Binding-site contacts:
Ligand atom C16 contacts residue ALA217 of chain 1.A at 3.7 Å (hydrophobic).
Ligand atom C9 contacts residue ARG47 of chain 1.A at 3.6 Å.
Ligand atom O9 contacts residue PHE182 of chain 1.A at 2.9 Å (h-bond).
Ligand atom C15 contacts residue TYR46 of chain 1.A at 3.5 Å (hydrophobic).
Ligand atom C12 contacts residue PHE182 of chain 1.A at 3.5 Å (hydrophobic).
Ligand atom O6 contacts residue SER216 of chain 1.A at 2.7 Å (h-bond).
Ligand atom C29 contacts residue GLN262 of chain 1.A at 3.4 Å.
Ligand atom O7 contacts residue GLY220 of chain 1.A at 2.9 Å (h-bond).
Ligand atom O6 contacts residue ASP181 of chain 1.A at 3.6 Å (salt-bridge).
Ligand atom F1 contacts residue ARG47 of chain 1.A at 3.5 Å.
Ligand atom N4 contacts residue ARG221 of chain 1.A at 3.1 Å (salt-bridge).
Ligand atom C2 contacts residue ASP181 of chain 1.A at 3.2 Å.
Ligand atom O7 contacts residue CYS215 of chain 1.A at 3.5 Å (h-bond).
Ligand atom C11 contacts residue PHE182 of chain 1.A at 3.6 Å (hydrophobic).
Ligand atom C17 contacts residue ASP48 of chain 1.A at 3.4 Å.
Ligand atom C3 contacts residue ASP181 of chain 1.A at 3.2 Å.
Ligand atom C30 contacts residue ASP48 of chain 1.A at 3.5 Å.
Ligand atom C20 contacts residue GLN262 of chain 1.A at 3.7 Å.
Ligand atom C9 contacts residue ASP48 of chain 1.A at 3.5 Å.
Ligand atom O6 contacts residue ALA217 of chain 1.A at 2.9 Å (h-bond).
Ligand atom N11 contacts residue ASP48 of chain 1.A at 2.8 Å (salt-bridge).
Ligand atom O9 contacts residue ARG221 of chain 1.A at 3.6 Å.
Ligand atom N4 contacts residue GLY220 of chain 1.A at 3.6 Å.
Ligand atom C2 contacts residue PHE182 of chain 1.A at 3.6 Å (hydrophobic).
Ligand atom O7 contacts residue ILE219 of chain 1.A at 3.2 Å.
Ligand atom N45 contacts residue ASP48 of chain 1.A at 2.8 Å (salt-bridge).
Ligand atom N4 contacts residue ASP181 of chain 1.A at 3.3 Å (salt-bridge).
Ligand atom C11 contacts residue ALA217 of chain 1.A at 3.6 Å (hydrophobic).
Ligand atom O7 contacts residue ALA217 of chain 1.A at 3.1 Å.
Ligand atom C3 contacts residue GLY220 of chain 1.A at 3.6 Å.
Ligand atom O6 contacts residue ARG221 of chain 1.A at 3.1 Å (salt-bridge).
Ligand atom C1 contacts residue ASP181 of chain 1.A at 2.9 Å.
Ligand atom S5 contacts residue CYS215 of chain 1.A at 3.5 Å (h-bond).
Ligand atom C21 contacts residue ASP48 of chain 1.A at 3.5 Å.
Ligand atom C21 contacts residue TYR46 of chain 1.A at 3.6 Å (hydrophobic).
Ligand atom O6 contacts residue CYS215 of chain 1.A at 3.2 Å (h-bond).
Ligand atom S5 contacts residue ASP181 of chain 1.A at 3.5 Å (salt-bridge).
Ligand atom C3 contacts residue PHE182 of chain 1.A at 3.5 Å (hydrophobic).
Ligand atom N45 contacts residue TYR46 of chain 1.A at 3.6 Å.
Ligand atom O9 contacts residue GLN266 of chain 1.A at 2.8 Å (h-bond).

The protein below binds the small molecule below.
Small molecule (SMILES): O=C1C[C@@H](c2ccc(C[C@H](NS(=O)(=O)c3cccc(F)c3)c3nc(CCCc4ccccc4)c[nH]3)cc2)S(=O)(=O)N1

Sequence of chain 1.A:
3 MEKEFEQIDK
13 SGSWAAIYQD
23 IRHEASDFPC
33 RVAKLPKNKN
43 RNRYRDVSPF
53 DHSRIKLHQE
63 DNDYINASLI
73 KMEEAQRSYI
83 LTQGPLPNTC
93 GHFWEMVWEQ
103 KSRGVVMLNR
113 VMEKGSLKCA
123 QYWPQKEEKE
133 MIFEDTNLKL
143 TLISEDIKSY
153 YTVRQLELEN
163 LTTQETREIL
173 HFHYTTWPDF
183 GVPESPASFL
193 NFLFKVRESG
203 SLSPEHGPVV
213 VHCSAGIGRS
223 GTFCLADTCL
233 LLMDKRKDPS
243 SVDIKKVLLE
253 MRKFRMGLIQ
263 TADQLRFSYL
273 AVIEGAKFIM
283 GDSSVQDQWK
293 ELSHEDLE